Sequence of chain 1.D:
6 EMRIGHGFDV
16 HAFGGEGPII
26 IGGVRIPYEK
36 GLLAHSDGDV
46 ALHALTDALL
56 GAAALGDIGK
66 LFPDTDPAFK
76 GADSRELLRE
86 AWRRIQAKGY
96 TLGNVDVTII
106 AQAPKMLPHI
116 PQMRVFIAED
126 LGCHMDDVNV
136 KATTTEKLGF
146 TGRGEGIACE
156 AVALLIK

This small molecule binds to this protein.
Small molecule (SMILES): CC(C)=CCC/C(C)=C/CO[P](=O)(O)OP(=O)(O)O

Binding-site contacts:
Ligand atom C4 contacts residue PHE145 of chain 1.F at 3.9 Å (hydrophobic).
Ligand atom C1 contacts residue PHE145 of chain 1.F at 3.2 Å (hydrophobic).
Ligand atom O2A contacts residue GLY144 of chain 1.D at 3.2 Å.
Ligand atom O3B contacts residue ARG148 of chain 1.D at 2.6 Å (salt-bridge).
Ligand atom C9 contacts residue PHE13 of chain 1.D at 4.0 Å (hydrophobic).
Ligand atom O3A contacts residue PHE145 of chain 1.F at 4.0 Å.
Ligand atom C9 contacts residue GLU155 of chain 1.F at 3.7 Å.
Ligand atom PA contacts residue PHE145 of chain 1.F at 4.0 Å.
Ligand atom O1A contacts residue GLY144 of chain 1.E at 3.9 Å.
Ligand atom C10 contacts residue GLU155 of chain 1.F at 3.1 Å.
Ligand atom O2A contacts residue PHE145 of chain 1.F at 3.7 Å.
Ligand atom O3A contacts residue GLY144 of chain 1.F at 3.4 Å.
Ligand atom C9 contacts residue GLU155 of chain 1.D at 3.9 Å.
Ligand atom C3 contacts residue PHE145 of chain 1.E at 4.0 Å (hydrophobic).
Ligand atom O1B contacts residue ARG148 of chain 1.D at 3.2 Å (salt-bridge).
Ligand atom O1B contacts residue ARG148 of chain 1.F at 3.4 Å (salt-bridge).
Ligand atom O1 contacts residue GLY144 of chain 1.F at 3.1 Å.
Ligand atom PB contacts residue ARG148 of chain 1.E at 3.9 Å.
Ligand atom C2 contacts residue PHE145 of chain 1.E at 3.5 Å (hydrophobic).
Ligand atom C8 contacts residue GLU155 of chain 1.F at 3.8 Å.
Ligand atom O2A contacts residue PHE145 of chain 1.D at 3.3 Å (h-bond).
Ligand atom O1 contacts residue PHE145 of chain 1.F at 2.9 Å (h-bond).
Ligand atom O3B contacts residue PHE145 of chain 1.D at 3.6 Å.
Ligand atom O3B contacts residue GLY144 of chain 1.E at 3.4 Å.
Ligand atom O1B contacts residue GLY144 of chain 1.D at 2.9 Å.
Ligand atom C9 contacts residue PHE13 of chain 1.F at 3.9 Å (hydrophobic).
Ligand atom O1B contacts residue PHE145 of chain 1.F at 3.6 Å (h-bond).
Ligand atom O2B contacts residue ARG148 of chain 1.F at 2.8 Å (salt-bridge).
Ligand atom O2B contacts residue ARG148 of chain 1.E at 2.8 Å (salt-bridge).
Ligand atom O3B contacts residue ARG148 of chain 1.E at 3.1 Å (salt-bridge).
Ligand atom O1A contacts residue PHE145 of chain 1.E at 3.5 Å.
Ligand atom C5 contacts residue PHE145 of chain 1.E at 3.9 Å (hydrophobic).
Ligand atom O1B contacts residue PHE145 of chain 1.D at 3.9 Å.
Ligand atom C10 contacts residue GLU155 of chain 1.E at 3.1 Å.
Ligand atom C10 contacts residue GLU155 of chain 1.D at 3.9 Å.
Ligand atom O3A contacts residue PHE145 of chain 1.E at 3.5 Å (h-bond).
Ligand atom PB contacts residue ARG148 of chain 1.D at 3.7 Å.
Ligand atom O3A contacts residue GLY144 of chain 1.E at 3.6 Å.
Ligand atom PA contacts residue GLY144 of chain 1.F at 3.9 Å.
Ligand atom O2B contacts residue GLY144 of chain 1.F at 3.8 Å.

Sequence of chain 1.F:
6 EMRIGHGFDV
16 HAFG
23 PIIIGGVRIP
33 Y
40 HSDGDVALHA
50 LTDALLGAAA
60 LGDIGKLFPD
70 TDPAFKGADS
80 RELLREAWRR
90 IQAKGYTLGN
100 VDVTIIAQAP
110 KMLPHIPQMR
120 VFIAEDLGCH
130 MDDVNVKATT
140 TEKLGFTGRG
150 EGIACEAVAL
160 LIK

Sequence of chain 1.E:
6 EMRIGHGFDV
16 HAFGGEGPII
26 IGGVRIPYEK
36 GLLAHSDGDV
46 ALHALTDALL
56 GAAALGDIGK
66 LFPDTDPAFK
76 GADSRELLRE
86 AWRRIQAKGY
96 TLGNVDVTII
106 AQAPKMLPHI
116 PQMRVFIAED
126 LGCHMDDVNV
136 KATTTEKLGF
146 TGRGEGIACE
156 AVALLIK